Sequence of chain 1.A:
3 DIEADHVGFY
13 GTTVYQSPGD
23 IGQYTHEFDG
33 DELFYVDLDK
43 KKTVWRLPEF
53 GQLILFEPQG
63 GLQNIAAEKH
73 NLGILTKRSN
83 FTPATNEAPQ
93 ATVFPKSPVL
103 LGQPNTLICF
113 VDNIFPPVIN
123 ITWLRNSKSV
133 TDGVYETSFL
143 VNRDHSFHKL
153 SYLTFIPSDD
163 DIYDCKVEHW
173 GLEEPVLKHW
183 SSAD

This small molecule binds to this protein.
Small molecule (SMILES): CC(=O)N[C@@H]1[C@@H](O)[C@H](O)[C@@H](CO)O[C@H]1O

Binding-site contacts:
Ligand atom N2 contacts residue ASN122 of chain 1.A at 3.1 Å (h-bond).
Ligand atom N2 contacts residue GLU170 of chain 1.A at 3.5 Å (salt-bridge).
Ligand atom C1 contacts residue ASN122 of chain 1.A at 1.4 Å.
Ligand atom O5 contacts residue ASN122 of chain 1.A at 2.4 Å (h-bond).
Ligand atom C7 contacts residue ASN122 of chain 1.A at 4.1 Å.
Ligand atom C8 contacts residue HIS171 of chain 1.A at 3.9 Å.
Ligand atom C7 contacts residue GLU170 of chain 1.A at 4.3 Å.
Ligand atom O3 contacts residue GLU170 of chain 1.A at 3.8 Å.
Ligand atom C7 contacts residue TRP172 of chain 1.A at 4.4 Å (hydrophobic).
Ligand atom C3 contacts residue ASN122 of chain 1.A at 4.0 Å.
Ligand atom C1 contacts residue GLU170 of chain 1.A at 4.2 Å.
Ligand atom C8 contacts residue TRP172 of chain 1.A at 4.5 Å (hydrophobic).
Ligand atom C2 contacts residue GLU170 of chain 1.A at 3.3 Å.
Ligand atom C2 contacts residue ASN122 of chain 1.A at 2.7 Å.
Ligand atom O7 contacts residue TRP172 of chain 1.A at 3.5 Å (h-bond).
Ligand atom C4 contacts residue ASN122 of chain 1.A at 4.3 Å.
Ligand atom C5 contacts residue ASN122 of chain 1.A at 3.6 Å.
Ligand atom O7 contacts residue ASN122 of chain 1.A at 4.2 Å.
Ligand atom C8 contacts residue GLU170 of chain 1.A at 4.0 Å.
Ligand atom C3 contacts residue GLU170 of chain 1.A at 4.2 Å.